The small molecule below binds the protein below.
Small molecule (SMILES): CC(=O)N[C@H]1[C@H](O[C@H]2[C@H](O)[C@@H](NC(C)=O)CO[C@@H]2CO)O[C@H](CO)[C@@H](O)[C@@H]1O

Binding-site contacts:
Ligand atom C2 contacts residue THR335 of chain 1.C at 4.1 Å.
Ligand atom O7 contacts residue VAL334 of chain 1.C at 4.5 Å.
Ligand atom O5 contacts residue ASN368 of chain 1.C at 4.4 Å.
Ligand atom C2 contacts residue ASN350 of chain 1.C at 2.5 Å.
Ligand atom O6 contacts residue NAG1 of chain 1.M at 4.3 Å.
Ligand atom C7 contacts residue ASN350 of chain 1.C at 3.2 Å.
Ligand atom N2 contacts residue ASN350 of chain 1.C at 2.9 Å (h-bond).
Ligand atom N2 contacts residue GLY336 of chain 1.C at 4.4 Å.
Ligand atom C8 contacts residue ASN350 of chain 1.C at 4.4 Å.
Ligand atom C3 contacts residue THR335 of chain 1.C at 4.5 Å.
Ligand atom C3 contacts residue ASN350 of chain 1.C at 3.8 Å.
Ligand atom C5 contacts residue ASN350 of chain 1.C at 3.7 Å.
Ligand atom C6 contacts residue ASN368 of chain 1.C at 4.2 Å.
Ligand atom O7 contacts residue ASN350 of chain 1.C at 3.2 Å (h-bond).
Ligand atom O7 contacts residue THR335 of chain 1.C at 3.4 Å (h-bond).
Ligand atom C8 contacts residue VAL334 of chain 1.C at 3.4 Å (hydrophobic).
Ligand atom C5 contacts residue ASN368 of chain 1.C at 4.5 Å.
Ligand atom C1 contacts residue ASN350 of chain 1.C at 1.4 Å.
Ligand atom C8 contacts residue THR335 of chain 1.C at 4.0 Å.
Ligand atom C7 contacts residue THR335 of chain 1.C at 3.1 Å.
Ligand atom C6 contacts residue NAG1 of chain 1.M at 3.4 Å.
Ligand atom N2 contacts residue THR335 of chain 1.C at 2.8 Å (h-bond).
Ligand atom O5 contacts residue ASN350 of chain 1.C at 2.4 Å (h-bond).
Ligand atom O3 contacts residue THR335 of chain 1.C at 4.4 Å.
Ligand atom C4 contacts residue ASN350 of chain 1.C at 4.3 Å.
Ligand atom C7 contacts residue VAL334 of chain 1.C at 4.1 Å (hydrophobic).

Sequence of chain 1.C:
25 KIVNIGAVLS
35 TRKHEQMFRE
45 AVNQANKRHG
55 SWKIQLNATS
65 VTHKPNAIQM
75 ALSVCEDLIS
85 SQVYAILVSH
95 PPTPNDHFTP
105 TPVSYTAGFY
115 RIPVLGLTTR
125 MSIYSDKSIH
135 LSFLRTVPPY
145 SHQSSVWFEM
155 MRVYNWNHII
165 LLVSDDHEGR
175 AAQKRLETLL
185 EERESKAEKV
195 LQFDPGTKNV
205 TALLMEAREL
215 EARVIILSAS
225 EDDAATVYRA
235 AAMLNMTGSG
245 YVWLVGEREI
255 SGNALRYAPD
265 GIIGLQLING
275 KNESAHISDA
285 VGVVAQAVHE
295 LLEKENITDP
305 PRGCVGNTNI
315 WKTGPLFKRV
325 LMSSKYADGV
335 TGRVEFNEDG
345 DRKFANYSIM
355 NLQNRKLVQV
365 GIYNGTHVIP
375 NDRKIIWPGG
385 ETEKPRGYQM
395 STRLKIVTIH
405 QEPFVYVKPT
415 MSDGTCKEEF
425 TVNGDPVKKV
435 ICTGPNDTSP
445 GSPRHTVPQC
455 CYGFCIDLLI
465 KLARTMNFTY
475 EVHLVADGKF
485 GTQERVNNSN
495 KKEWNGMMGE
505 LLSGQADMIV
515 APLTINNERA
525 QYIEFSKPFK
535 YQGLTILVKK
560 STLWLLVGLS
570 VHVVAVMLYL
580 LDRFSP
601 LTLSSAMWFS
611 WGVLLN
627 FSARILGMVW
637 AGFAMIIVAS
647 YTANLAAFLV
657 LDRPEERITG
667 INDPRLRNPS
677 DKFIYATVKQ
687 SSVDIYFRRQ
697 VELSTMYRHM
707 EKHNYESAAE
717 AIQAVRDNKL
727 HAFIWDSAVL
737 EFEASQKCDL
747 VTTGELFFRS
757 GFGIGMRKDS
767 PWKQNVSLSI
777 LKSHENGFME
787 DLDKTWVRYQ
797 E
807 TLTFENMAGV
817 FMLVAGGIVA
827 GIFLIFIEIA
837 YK